A protein and the small-molecule ligand that binds it are described below.
Small molecule (SMILES): CC(=O)N[C@@H]1[C@@H](O)[C@H](O)[C@@H](CO)O[C@H]1O

Sequence of chain 1.B:
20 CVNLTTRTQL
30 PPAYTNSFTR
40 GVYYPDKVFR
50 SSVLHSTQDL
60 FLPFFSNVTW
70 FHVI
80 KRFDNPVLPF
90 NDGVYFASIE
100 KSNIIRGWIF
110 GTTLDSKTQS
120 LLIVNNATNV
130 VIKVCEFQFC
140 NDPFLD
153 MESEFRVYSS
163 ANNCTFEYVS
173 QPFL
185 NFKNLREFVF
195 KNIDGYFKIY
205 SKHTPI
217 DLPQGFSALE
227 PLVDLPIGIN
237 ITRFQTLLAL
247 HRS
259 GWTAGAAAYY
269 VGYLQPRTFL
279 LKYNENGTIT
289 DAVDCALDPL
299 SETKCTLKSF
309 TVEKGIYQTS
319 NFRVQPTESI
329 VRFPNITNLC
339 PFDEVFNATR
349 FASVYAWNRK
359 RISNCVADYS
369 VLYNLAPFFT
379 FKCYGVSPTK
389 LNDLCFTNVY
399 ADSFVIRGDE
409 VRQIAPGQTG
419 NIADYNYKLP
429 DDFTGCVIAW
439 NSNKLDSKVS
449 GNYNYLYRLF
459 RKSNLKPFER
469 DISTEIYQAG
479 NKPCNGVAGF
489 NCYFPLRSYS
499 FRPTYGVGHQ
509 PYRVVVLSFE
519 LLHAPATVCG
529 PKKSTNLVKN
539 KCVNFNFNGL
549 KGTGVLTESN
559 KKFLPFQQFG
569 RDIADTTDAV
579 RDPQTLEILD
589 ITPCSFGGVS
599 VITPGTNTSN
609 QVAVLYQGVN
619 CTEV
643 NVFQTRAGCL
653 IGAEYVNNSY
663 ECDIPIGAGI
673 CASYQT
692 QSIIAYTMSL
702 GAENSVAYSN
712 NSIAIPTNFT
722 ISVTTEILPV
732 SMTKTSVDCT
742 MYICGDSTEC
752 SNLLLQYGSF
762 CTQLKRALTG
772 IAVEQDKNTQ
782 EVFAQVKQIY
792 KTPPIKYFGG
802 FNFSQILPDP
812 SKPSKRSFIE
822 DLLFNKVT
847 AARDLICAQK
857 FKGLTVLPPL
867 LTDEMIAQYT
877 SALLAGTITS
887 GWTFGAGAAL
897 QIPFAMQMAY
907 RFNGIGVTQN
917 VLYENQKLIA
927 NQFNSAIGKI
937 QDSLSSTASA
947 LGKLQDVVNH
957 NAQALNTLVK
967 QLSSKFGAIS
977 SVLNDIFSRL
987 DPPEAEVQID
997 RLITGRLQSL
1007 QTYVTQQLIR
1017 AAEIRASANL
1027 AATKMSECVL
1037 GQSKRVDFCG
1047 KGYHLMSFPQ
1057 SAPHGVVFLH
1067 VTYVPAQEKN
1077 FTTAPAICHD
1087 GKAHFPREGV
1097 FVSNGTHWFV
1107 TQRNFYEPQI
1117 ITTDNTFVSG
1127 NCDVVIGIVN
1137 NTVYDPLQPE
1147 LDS

Binding-site contacts:
Ligand atom C7 contacts residue ASN236 of chain 1.B at 3.2 Å.
Ligand atom C2 contacts residue ASN236 of chain 1.B at 2.5 Å.
Ligand atom C4 contacts residue ASN236 of chain 1.B at 4.2 Å.
Ligand atom C8 contacts residue ASN236 of chain 1.B at 4.3 Å.
Ligand atom O5 contacts residue ASN236 of chain 1.B at 2.4 Å (h-bond).
Ligand atom C5 contacts residue ASN236 of chain 1.B at 3.7 Å.
Ligand atom C1 contacts residue ASN236 of chain 1.B at 1.4 Å.
Ligand atom O7 contacts residue ASN236 of chain 1.B at 3.0 Å (h-bond).
Ligand atom N2 contacts residue ASN236 of chain 1.B at 2.9 Å (h-bond).
Ligand atom C3 contacts residue ASN236 of chain 1.B at 3.8 Å.